The protein below binds the small molecule below.
Small molecule (SMILES): CC(=O)N[C@@H]1[C@@H](O)[C@H](O)[C@@H](CO)O[C@H]1O

Binding-site contacts:
Ligand atom C7 contacts residue ASN174 of chain 1.B at 3.2 Å.
Ligand atom C7 contacts residue LYS167 of chain 1.B at 3.5 Å.
Ligand atom N2 contacts residue LYS167 of chain 1.B at 3.6 Å (salt-bridge).
Ligand atom O7 contacts residue SER166 of chain 1.B at 3.8 Å.
Ligand atom N2 contacts residue ASN174 of chain 1.B at 3.0 Å (h-bond).
Ligand atom C3 contacts residue LYS167 of chain 1.B at 3.8 Å.
Ligand atom C8 contacts residue GLU140 of chain 1.B at 3.3 Å.
Ligand atom C2 contacts residue ASN174 of chain 1.B at 2.4 Å.
Ligand atom O7 contacts residue GLU140 of chain 1.B at 4.1 Å.
Ligand atom O5 contacts residue ASN174 of chain 1.B at 2.3 Å (h-bond).
Ligand atom C3 contacts residue ASN174 of chain 1.B at 3.8 Å.
Ligand atom C6 contacts residue THR176 of chain 1.B at 3.8 Å.
Ligand atom O3 contacts residue LYS167 of chain 1.B at 2.8 Å (salt-bridge).
Ligand atom C7 contacts residue GLU140 of chain 1.B at 3.9 Å.
Ligand atom O5 contacts residue THR176 of chain 1.B at 3.9 Å.
Ligand atom C1 contacts residue ASN174 of chain 1.B at 1.4 Å.
Ligand atom O7 contacts residue LYS167 of chain 1.B at 3.1 Å (salt-bridge).
Ligand atom C8 contacts residue LYS167 of chain 1.B at 4.0 Å.
Ligand atom C4 contacts residue ASN174 of chain 1.B at 4.1 Å.
Ligand atom C1 contacts residue GLN138 of chain 1.B at 4.2 Å.
Ligand atom O7 contacts residue ASN165 of chain 1.B at 4.4 Å.
Ligand atom O5 contacts residue GLN138 of chain 1.B at 4.5 Å.
Ligand atom C8 contacts residue ARG168 of chain 1.B at 4.3 Å.
Ligand atom O6 contacts residue THR176 of chain 1.B at 4.4 Å.
Ligand atom O7 contacts residue ASN174 of chain 1.B at 3.0 Å (h-bond).
Ligand atom C5 contacts residue ASN174 of chain 1.B at 3.6 Å.
Ligand atom C5 contacts residue THR176 of chain 1.B at 4.3 Å.
Ligand atom C8 contacts residue SER166 of chain 1.B at 4.1 Å.
Ligand atom C2 contacts residue LYS167 of chain 1.B at 3.7 Å.

Sequence of chain 1.B:
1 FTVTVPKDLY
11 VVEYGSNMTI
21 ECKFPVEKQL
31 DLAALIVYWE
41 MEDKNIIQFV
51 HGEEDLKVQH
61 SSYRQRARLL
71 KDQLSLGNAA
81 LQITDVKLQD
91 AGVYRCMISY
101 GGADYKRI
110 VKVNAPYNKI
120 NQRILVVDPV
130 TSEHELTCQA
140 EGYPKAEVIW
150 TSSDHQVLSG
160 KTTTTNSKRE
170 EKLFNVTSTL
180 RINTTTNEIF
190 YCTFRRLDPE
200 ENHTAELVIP